Binding-site contacts:
Ligand atom C5 contacts residue GLY96 of chain 2.A at 3.4 Å.
Ligand atom C contacts residue NAD1 of chain 2.B at 3.6 Å.
Ligand atom C7 contacts residue MET199 of chain 2.A at 3.5 Å (hydrophobic).
Ligand atom C6 contacts residue GLY96 of chain 2.A at 4.0 Å.
Ligand atom C7 contacts residue ILE202 of chain 2.A at 3.6 Å (hydrophobic).
Ligand atom C2 contacts residue TYR158 of chain 2.A at 4.0 Å (hydrophobic).
Ligand atom C3 contacts residue MET199 of chain 2.A at 4.3 Å (hydrophobic).
Ligand atom O contacts residue NAD1 of chain 2.B at 2.8 Å (h-bond).
Ligand atom S contacts residue NAD1 of chain 2.B at 3.5 Å (h-bond).
Ligand atom C6 contacts residue NAD1 of chain 2.B at 3.0 Å.
Ligand atom C5 contacts residue NAD1 of chain 2.B at 4.4 Å.
Ligand atom C1 contacts residue NAD1 of chain 2.B at 3.6 Å.
Ligand atom N1 contacts residue NAD1 of chain 2.B at 2.7 Å (h-bond).
Ligand atom S contacts residue PHE97 of chain 2.A at 4.1 Å.
Ligand atom C7 contacts residue MET103 of chain 2.A at 4.5 Å (hydrophobic).
Ligand atom S contacts residue GLY96 of chain 2.A at 3.4 Å (h-bond).
Ligand atom O contacts residue ALA198 of chain 2.A at 3.5 Å.
Ligand atom C contacts residue TYR158 of chain 2.A at 4.2 Å (hydrophobic).
Ligand atom C2 contacts residue NAD1 of chain 2.B at 4.3 Å.
Ligand atom C contacts residue PHE149 of chain 2.A at 3.8 Å (hydrophobic).
Ligand atom N1 contacts residue MET161 of chain 2.A at 4.4 Å.
Ligand atom C4 contacts residue NAD1 of chain 2.B at 3.5 Å.
Ligand atom C2 contacts residue MET199 of chain 2.A at 4.3 Å (hydrophobic).

Sequence of chain 2.A:
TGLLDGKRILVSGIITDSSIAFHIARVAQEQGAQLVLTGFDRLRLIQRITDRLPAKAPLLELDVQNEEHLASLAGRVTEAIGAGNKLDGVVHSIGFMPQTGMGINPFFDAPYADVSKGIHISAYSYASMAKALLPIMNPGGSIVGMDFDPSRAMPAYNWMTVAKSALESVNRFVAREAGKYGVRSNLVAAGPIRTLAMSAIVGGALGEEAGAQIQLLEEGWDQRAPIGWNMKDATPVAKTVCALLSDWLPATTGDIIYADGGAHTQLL

A small-molecule ligand and the protein it binds are described below.
Small molecule (SMILES): Cc1cc(C)nc(SCCO)n1